A protein and the small-molecule ligand that binds it are described below.
Small molecule (SMILES): CC(=O)O[C@H]1C[C@@]2(C)[C@@H](C[C@@H](O)[C@H]3[C@@]4(C)CC[C@@H](O)[C@@H](C)[C@@H]4CC[C@@]32C)/C1=C(\CCC=C(C)C)C(=O)O

Sequence of chain 1.FC:
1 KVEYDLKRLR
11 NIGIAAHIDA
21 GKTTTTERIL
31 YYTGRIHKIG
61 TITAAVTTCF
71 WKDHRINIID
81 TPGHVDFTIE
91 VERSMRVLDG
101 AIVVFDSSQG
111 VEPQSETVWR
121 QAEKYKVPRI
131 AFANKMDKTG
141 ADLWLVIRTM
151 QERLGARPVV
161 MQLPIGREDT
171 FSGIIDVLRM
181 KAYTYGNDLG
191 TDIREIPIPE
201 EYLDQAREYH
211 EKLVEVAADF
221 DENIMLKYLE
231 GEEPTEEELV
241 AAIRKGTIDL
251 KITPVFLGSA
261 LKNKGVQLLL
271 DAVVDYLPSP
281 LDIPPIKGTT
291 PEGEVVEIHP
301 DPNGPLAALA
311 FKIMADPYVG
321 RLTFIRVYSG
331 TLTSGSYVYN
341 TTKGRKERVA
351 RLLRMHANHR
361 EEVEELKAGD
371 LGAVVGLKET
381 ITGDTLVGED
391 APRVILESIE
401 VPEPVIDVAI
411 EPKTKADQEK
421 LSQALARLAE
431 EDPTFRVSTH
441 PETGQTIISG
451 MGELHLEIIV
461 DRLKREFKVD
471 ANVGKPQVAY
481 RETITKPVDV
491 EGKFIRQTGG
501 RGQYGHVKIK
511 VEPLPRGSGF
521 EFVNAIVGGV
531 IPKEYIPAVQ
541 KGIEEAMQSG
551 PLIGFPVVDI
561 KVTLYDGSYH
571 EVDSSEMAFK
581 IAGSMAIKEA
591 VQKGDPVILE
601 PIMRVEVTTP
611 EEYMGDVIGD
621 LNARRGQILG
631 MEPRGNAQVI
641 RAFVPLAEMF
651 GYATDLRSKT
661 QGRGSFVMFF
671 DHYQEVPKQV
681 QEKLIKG

Binding-site contacts:
Ligand atom C18 contacts residue ASP432 of chain 1.FC at 3.7 Å.
Ligand atom O4 contacts residue THR81 of chain 1.FC at 4.0 Å.
Ligand atom O3 contacts residue THR81 of chain 1.FC at 4.0 Å.
Ligand atom C5 contacts residue ASP432 of chain 1.FC at 4.2 Å.
Ligand atom O2 contacts residue THR81 of chain 1.FC at 4.3 Å.
Ligand atom C2 contacts residue ILE458 of chain 1.FC at 3.3 Å (hydrophobic).
Ligand atom C2 contacts residue ILE459 of chain 1.FC at 3.4 Å (hydrophobic).
Ligand atom O4 contacts residue THR23 of chain 1.FC at 4.4 Å.
Ligand atom C3 contacts residue ASP432 of chain 1.FC at 3.3 Å.
Ligand atom C1 contacts residue ILE458 of chain 1.FC at 3.3 Å (hydrophobic).
Ligand atom C4 contacts residue ASP432 of chain 1.FC at 3.0 Å.
Ligand atom O3 contacts residue THR23 of chain 1.FC at 4.2 Å.
Ligand atom C19 contacts residue ASP432 of chain 1.FC at 4.1 Å.
Ligand atom C31 contacts residue ILE62 of chain 1.FC at 4.5 Å (hydrophobic).
Ligand atom C19 contacts residue PHE87 of chain 1.FC at 3.8 Å (hydrophobic).
Ligand atom C3 contacts residue ILE459 of chain 1.FC at 3.5 Å (hydrophobic).
Ligand atom C2 contacts residue ASP432 of chain 1.FC at 3.5 Å.
Ligand atom O6 contacts residue ILE459 of chain 1.FC at 4.2 Å.
Ligand atom O3 contacts residue ILE62 of chain 1.FC at 3.3 Å.
Ligand atom O6 contacts residue ARG462 of chain 1.FC at 3.8 Å.